Sequence of chain 2.A:
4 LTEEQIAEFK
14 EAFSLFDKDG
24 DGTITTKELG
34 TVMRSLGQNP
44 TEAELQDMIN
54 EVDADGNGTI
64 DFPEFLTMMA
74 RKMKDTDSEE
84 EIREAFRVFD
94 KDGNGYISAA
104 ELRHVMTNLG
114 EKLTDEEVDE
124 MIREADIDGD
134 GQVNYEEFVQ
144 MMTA

This small molecule binds to this protein.
Small molecule (SMILES): COC(=O)[C@@H](N)CSC/C=C(\C)CC/C=C(\C)CCC=C(C)C

Binding-site contacts:
Ligand atom CAB contacts residue PHE141 of chain 2.A at 4.2 Å (hydrophobic).
Ligand atom CAH contacts residue MET124 of chain 2.A at 4.0 Å (hydrophobic).
Ligand atom CAE contacts residue PHE92 of chain 2.A at 3.6 Å (hydrophobic).
Ligand atom CAF contacts residue MET144 of chain 2.A at 4.0 Å (hydrophobic).
Ligand atom CAB contacts residue ILE100 of chain 2.A at 4.1 Å (hydrophobic).
Ligand atom CAC contacts residue MET124 of chain 2.A at 3.8 Å (hydrophobic).
Ligand atom CAM contacts residue GLU14 of chain 2.A at 4.1 Å.
Ligand atom O contacts residue GLU127 of chain 2.A at 4.3 Å.
Ligand atom CAB contacts residue MET144 of chain 2.A at 3.7 Å (hydrophobic).
Ligand atom CAC contacts residue MET144 of chain 2.A at 3.9 Å (hydrophobic).
Ligand atom CAJ contacts residue LEU18 of chain 2.A at 3.9 Å (hydrophobic).
Ligand atom CAM contacts residue MET109 of chain 2.A at 4.3 Å (hydrophobic).
Ligand atom CAA contacts residue MET144 of chain 2.A at 3.6 Å (hydrophobic).
Ligand atom CAK contacts residue LEU18 of chain 2.A at 4.1 Å (hydrophobic).
Ligand atom CAE contacts residue MET124 of chain 2.A at 4.1 Å (hydrophobic).
Ligand atom CB contacts residue MET124 of chain 2.A at 4.0 Å (hydrophobic).
Ligand atom CB contacts residue LEU116 of chain 2.A at 4.2 Å (hydrophobic).
Ligand atom CAD contacts residue VAL136 of chain 2.A at 4.2 Å (hydrophobic).
Ligand atom CAA contacts residue LEU105 of chain 2.A at 4.1 Å (hydrophobic).
Ligand atom O contacts residue MET124 of chain 2.A at 3.7 Å.
Ligand atom CAJ contacts residue MET109 of chain 2.A at 4.2 Å (hydrophobic).
Ligand atom CAW contacts residue GLU11 of chain 2.A at 3.5 Å.
Ligand atom CAB contacts residue PHE92 of chain 2.A at 4.4 Å (hydrophobic).
Ligand atom CAD contacts residue MET144 of chain 2.A at 3.8 Å (hydrophobic).
Ligand atom CAO contacts residue GLU14 of chain 2.A at 3.6 Å.
Ligand atom CAG contacts residue PHE92 of chain 2.A at 4.4 Å (hydrophobic).
Ligand atom CAE contacts residue MET144 of chain 2.A at 4.1 Å (hydrophobic).
Ligand atom CAK contacts residue ALA15 of chain 2.A at 4.0 Å (hydrophobic).
Ligand atom SAP contacts residue MET124 of chain 2.A at 3.7 Å.
Ligand atom CAD contacts residue LEU105 of chain 2.A at 4.1 Å (hydrophobic).
Ligand atom CAC contacts residue LEU105 of chain 2.A at 3.9 Å (hydrophobic).
Ligand atom CAD contacts residue MET124 of chain 2.A at 3.6 Å (hydrophobic).
Ligand atom CAD contacts residue ILE125 of chain 2.A at 4.3 Å (hydrophobic).
Ligand atom CAF contacts residue MET124 of chain 2.A at 4.3 Å (hydrophobic).
Ligand atom CAI contacts residue PHE92 of chain 2.A at 3.5 Å (hydrophobic).
Ligand atom CAD contacts residue ALA128 of chain 2.A at 3.8 Å (hydrophobic).
Ligand atom CAF contacts residue PHE92 of chain 2.A at 4.3 Å (hydrophobic).
Ligand atom N contacts residue GLU120 of chain 2.A at 3.7 Å.
Ligand atom CAN contacts residue GLU11 of chain 2.A at 4.1 Å.
Ligand atom CAE contacts residue LEU105 of chain 2.A at 3.8 Å (hydrophobic).